Binding-site contacts:
Ligand atom O2 contacts residue VAL33 of chain 1.D at 4.2 Å.
Ligand atom O3 contacts residue LEU48 of chain 1.D at 3.2 Å (h-bond).
Ligand atom O3 contacts residue LYS139 of chain 1.A at 3.5 Å (salt-bridge).
Ligand atom C3 contacts residue LYS139 of chain 1.A at 3.4 Å.
Ligand atom O3 contacts residue SER49 of chain 1.D at 4.5 Å.
Ligand atom O5 contacts residue LYS139 of chain 1.A at 3.5 Å (salt-bridge).
Ligand atom O3 contacts residue ARG92 of chain 1.A at 3.4 Å (salt-bridge).
Ligand atom C4 contacts residue SER49 of chain 1.D at 4.2 Å.
Ligand atom C3 contacts residue GLN39 of chain 1.D at 3.7 Å.
Ligand atom C6 contacts residue PRO51 of chain 1.D at 4.0 Å (hydrophobic).
Ligand atom O3 contacts residue GLN39 of chain 1.D at 2.6 Å (h-bond).
Ligand atom C4 contacts residue THR50 of chain 1.D at 4.3 Å.
Ligand atom O4 contacts residue THR50 of chain 1.D at 3.0 Å.
Ligand atom C4 contacts residue LEU48 of chain 1.D at 3.9 Å (hydrophobic).
Ligand atom O2 contacts residue GLN39 of chain 1.D at 4.0 Å.
Ligand atom C2 contacts residue LYS139 of chain 1.A at 2.3 Å.
Ligand atom C4 contacts residue GLN39 of chain 1.D at 3.9 Å.
Ligand atom C3 contacts residue SER49 of chain 1.D at 3.8 Å.
Ligand atom C3 contacts residue ARG92 of chain 1.A at 4.4 Å.
Ligand atom C4 contacts residue PRO51 of chain 1.D at 4.4 Å (hydrophobic).
Ligand atom C3 contacts residue LEU48 of chain 1.D at 3.7 Å (hydrophobic).
Ligand atom C5 contacts residue PRO51 of chain 1.D at 3.9 Å (hydrophobic).
Ligand atom O2 contacts residue LYS139 of chain 1.A at 2.5 Å (salt-bridge).
Ligand atom C1 contacts residue LYS139 of chain 1.A at 1.3 Å.
Ligand atom C6 contacts residue VAL33 of chain 1.D at 3.5 Å (hydrophobic).
Ligand atom O6 contacts residue VAL33 of chain 1.D at 2.9 Å (h-bond).
Ligand atom C2 contacts residue GLN39 of chain 1.D at 4.4 Å.
Ligand atom O6 contacts residue PRO36 of chain 1.D at 4.2 Å.
Ligand atom O4 contacts residue VAL54 of chain 1.D at 3.9 Å.
Ligand atom O4 contacts residue PRO51 of chain 1.D at 3.4 Å (h-bond).
Ligand atom O4 contacts residue GLN39 of chain 1.D at 4.4 Å.
Ligand atom O2 contacts residue PRO36 of chain 1.D at 3.1 Å.
Ligand atom C1 contacts residue ARG92 of chain 1.A at 4.2 Å.
Ligand atom O4 contacts residue LEU48 of chain 1.D at 3.2 Å (h-bond).
Ligand atom O4 contacts residue SER49 of chain 1.D at 3.5 Å.

Sequence of chain 1.D:
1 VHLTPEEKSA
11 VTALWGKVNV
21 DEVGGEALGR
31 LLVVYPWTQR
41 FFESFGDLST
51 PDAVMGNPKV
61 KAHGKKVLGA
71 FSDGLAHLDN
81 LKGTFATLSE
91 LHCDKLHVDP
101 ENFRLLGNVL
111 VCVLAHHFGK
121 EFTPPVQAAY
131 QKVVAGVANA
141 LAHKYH

A protein and the small-molecule ligand that binds it are described below.
Small molecule (SMILES): OC[C@H]1O[C@](O)(CO)[C@@H](O)[C@@H]1O

Sequence of chain 1.A:
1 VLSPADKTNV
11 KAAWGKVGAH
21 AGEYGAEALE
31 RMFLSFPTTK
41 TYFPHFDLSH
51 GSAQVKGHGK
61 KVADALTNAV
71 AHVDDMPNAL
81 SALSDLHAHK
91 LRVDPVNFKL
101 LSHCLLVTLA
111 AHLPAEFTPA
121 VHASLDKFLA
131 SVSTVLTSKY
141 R